This protein binds this small molecule.
Small molecule (SMILES): CC[C@H]1OC(=O)C[C@@H](O)[C@H](C)[C@@H](O[C@@H]2O[C@H](C)[C@@H](O[C@H]3C[C@@](C)(O)[C@@H](O)[C@H](C)O3)[C@H](N(C)C)[C@H]2O)[C@@H](CC=O)C[C@@H](C)C(=O)/C=C/C(C)=C/[C@@H]1CO[C@@H]1O[C@H](C)[C@@H](O)[C@@H](OC)[C@H]1OC

Binding-site contacts:
Ligand atom C4B contacts residue CYS212 of chain 1.C at 4.0 Å (hydrophobic).
Ligand atom O20 contacts residue GLN270 of chain 1.C at 3.6 Å (h-bond).
Ligand atom C18 contacts residue PRO340 of chain 1.C at 3.5 Å (hydrophobic).
Ligand atom O3 contacts residue ILE338 of chain 1.C at 2.9 Å (h-bond).
Ligand atom C4B contacts residue ARG215 of chain 1.C at 3.9 Å.
Ligand atom C5A contacts residue GLN274 of chain 1.C at 3.5 Å.
Ligand atom C7B contacts residue CYS212 of chain 1.C at 3.7 Å (hydrophobic).
Ligand atom C3B contacts residue CYS212 of chain 1.C at 3.6 Å (hydrophobic).
Ligand atom C3 contacts residue ILE338 of chain 1.C at 4.0 Å (hydrophobic).
Ligand atom O1 contacts residue ARG277 of chain 1.C at 2.9 Å (salt-bridge).
Ligand atom C1 contacts residue GLU337 of chain 1.C at 3.7 Å.
Ligand atom C20 contacts residue GLN270 of chain 1.C at 3.1 Å.
Ligand atom C19 contacts residue GLN270 of chain 1.C at 3.3 Å.
Ligand atom O4B contacts residue CYS212 of chain 1.C at 3.3 Å (h-bond).
Ligand atom C18 contacts residue GLU337 of chain 1.C at 4.1 Å.
Ligand atom C20 contacts residue ARG277 of chain 1.C at 3.9 Å.
Ligand atom C2 contacts residue ILE338 of chain 1.C at 4.0 Å (hydrophobic).
Ligand atom O15 contacts residue GLU337 of chain 1.C at 4.0 Å.
Ligand atom C6A contacts residue GLN274 of chain 1.C at 3.7 Å.
Ligand atom O2A contacts residue PRO340 of chain 1.C at 3.8 Å.
Ligand atom C6B contacts residue ARG215 of chain 1.C at 3.8 Å.
Ligand atom O3B contacts residue CYS212 of chain 1.C at 2.7 Å (h-bond).
Ligand atom O1 contacts residue ILE338 of chain 1.C at 4.0 Å.
Ligand atom O4B contacts residue ARG215 of chain 1.C at 3.6 Å (salt-bridge).
Ligand atom O3 contacts residue ARG277 of chain 1.C at 3.9 Å.
Ligand atom C6C contacts residue ARG277 of chain 1.C at 3.7 Å.
Ligand atom O20 contacts residue GLN274 of chain 1.C at 3.6 Å.
Ligand atom C17 contacts residue GLU337 of chain 1.C at 3.2 Å.
Ligand atom C18 contacts residue ILE338 of chain 1.C at 3.9 Å (hydrophobic).
Ligand atom O3 contacts residue GLN274 of chain 1.C at 3.9 Å.
Ligand atom C2 contacts residue GLU337 of chain 1.C at 3.1 Å.
Ligand atom C7B contacts residue GLU213 of chain 1.C at 3.8 Å.
Ligand atom C23 contacts residue ARG277 of chain 1.C at 4.0 Å.
Ligand atom O20 contacts residue ARG277 of chain 1.C at 2.7 Å (salt-bridge).
Ligand atom O4B contacts residue GLU213 of chain 1.C at 2.7 Å (salt-bridge).
Ligand atom C4B contacts residue GLU213 of chain 1.C at 3.5 Å.
Ligand atom C16 contacts residue GLU337 of chain 1.C at 3.7 Å.
Ligand atom O20 contacts residue GLU273 of chain 1.C at 3.6 Å.
Ligand atom C20 contacts residue GLU273 of chain 1.C at 4.0 Å.
Ligand atom C1 contacts residue ILE338 of chain 1.C at 4.0 Å (hydrophobic).

Sequence of chain 1.C:
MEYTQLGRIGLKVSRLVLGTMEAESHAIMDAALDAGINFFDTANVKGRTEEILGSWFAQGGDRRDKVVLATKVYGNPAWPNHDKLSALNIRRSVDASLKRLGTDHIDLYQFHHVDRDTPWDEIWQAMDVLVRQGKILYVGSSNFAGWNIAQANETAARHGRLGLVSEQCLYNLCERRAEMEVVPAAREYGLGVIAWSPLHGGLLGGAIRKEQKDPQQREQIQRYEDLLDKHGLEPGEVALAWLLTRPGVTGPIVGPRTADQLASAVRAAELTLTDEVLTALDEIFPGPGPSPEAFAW